Sequence of chain 2.A:
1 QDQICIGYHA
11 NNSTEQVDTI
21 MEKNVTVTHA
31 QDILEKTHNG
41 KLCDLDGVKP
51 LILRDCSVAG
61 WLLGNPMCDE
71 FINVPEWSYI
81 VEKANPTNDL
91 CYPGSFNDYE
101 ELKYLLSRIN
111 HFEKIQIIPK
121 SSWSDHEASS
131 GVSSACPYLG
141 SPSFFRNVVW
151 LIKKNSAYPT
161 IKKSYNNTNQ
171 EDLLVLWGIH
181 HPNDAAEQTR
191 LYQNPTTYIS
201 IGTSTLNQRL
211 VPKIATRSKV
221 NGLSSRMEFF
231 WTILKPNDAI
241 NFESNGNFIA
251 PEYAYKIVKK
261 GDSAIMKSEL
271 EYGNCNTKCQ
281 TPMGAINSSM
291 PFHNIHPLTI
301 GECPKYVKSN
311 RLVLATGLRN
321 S

Binding-site contacts:
Ligand atom C6 contacts residue ASN237 of chain 1.A at 4.4 Å.
Ligand atom C2 contacts residue ASN166 of chain 1.A at 2.2 Å.
Ligand atom C7 contacts residue ASN166 of chain 1.A at 3.4 Å.
Ligand atom C4 contacts residue ASN166 of chain 1.A at 4.1 Å.
Ligand atom C3 contacts residue ASN166 of chain 1.A at 3.7 Å.
Ligand atom C1 contacts residue ASN237 of chain 1.A at 3.6 Å.
Ligand atom C2 contacts residue ASN237 of chain 1.A at 3.5 Å.
Ligand atom O5 contacts residue ASN237 of chain 1.A at 4.2 Å.
Ligand atom N2 contacts residue ALA239 of chain 1.A at 4.4 Å.
Ligand atom N2 contacts residue ASN237 of chain 1.A at 2.7 Å (h-bond).
Ligand atom N2 contacts residue ASN166 of chain 1.A at 2.7 Å (h-bond).
Ligand atom C3 contacts residue ASN237 of chain 1.A at 3.9 Å.
Ligand atom C7 contacts residue ASN237 of chain 1.A at 3.6 Å.
Ligand atom O5 contacts residue ASN166 of chain 1.A at 2.4 Å (h-bond).
Ligand atom C5 contacts residue ASN237 of chain 1.A at 3.7 Å.
Ligand atom O7 contacts residue ASN166 of chain 1.A at 3.5 Å (h-bond).
Ligand atom C8 contacts residue ALA239 of chain 1.A at 3.6 Å (hydrophobic).
Ligand atom N2 contacts residue ASP238 of chain 1.A at 4.4 Å.
Ligand atom C5 contacts residue ASN166 of chain 1.A at 3.7 Å.
Ligand atom C8 contacts residue SER218 of chain 2.A at 3.4 Å.
Ligand atom C8 contacts residue ASP238 of chain 1.A at 4.2 Å.
Ligand atom C1 contacts residue ASN166 of chain 1.A at 1.4 Å.
Ligand atom C7 contacts residue ALA239 of chain 1.A at 3.9 Å (hydrophobic).
Ligand atom O7 contacts residue ALA239 of chain 1.A at 4.1 Å.
Ligand atom C8 contacts residue ASN237 of chain 1.A at 3.7 Å.

This small molecule binds to this protein.
Small molecule (SMILES): CC(=O)N[C@@H]1[C@@H](O)[C@H](O)[C@@H](CO)O[C@H]1O

Sequence of chain 1.A:
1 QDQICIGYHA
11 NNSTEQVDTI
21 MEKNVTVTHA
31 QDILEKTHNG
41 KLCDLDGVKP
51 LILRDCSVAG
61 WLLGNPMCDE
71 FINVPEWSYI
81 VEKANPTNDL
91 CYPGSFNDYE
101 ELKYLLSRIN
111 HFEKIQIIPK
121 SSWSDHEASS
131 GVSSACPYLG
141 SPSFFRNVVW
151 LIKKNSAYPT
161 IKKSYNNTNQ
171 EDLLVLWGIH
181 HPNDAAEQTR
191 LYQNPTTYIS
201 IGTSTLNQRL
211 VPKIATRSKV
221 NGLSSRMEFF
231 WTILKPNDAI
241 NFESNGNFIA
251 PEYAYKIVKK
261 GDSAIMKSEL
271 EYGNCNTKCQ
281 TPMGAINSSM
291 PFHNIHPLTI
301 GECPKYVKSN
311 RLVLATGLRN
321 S